Binding-site contacts:
Ligand atom N16 contacts residue ALA58 of chain 1.B at 3.5 Å.
Ligand atom C23 contacts residue GLY37 of chain 1.B at 4.0 Å.
Ligand atom C18 contacts residue ASN162 of chain 1.B at 3.4 Å.
Ligand atom N15 contacts residue LEU112 of chain 1.B at 3.8 Å.
Ligand atom C23 contacts residue VAL44 of chain 1.B at 3.7 Å (hydrophobic).
Ligand atom C1 contacts residue VAL193 of chain 1.B at 3.9 Å (hydrophobic).
Ligand atom C10 contacts residue PHE110 of chain 1.B at 3.5 Å (hydrophobic).
Ligand atom N16 contacts residue GLU111 of chain 1.B at 2.7 Å (salt-bridge).
Ligand atom N16 contacts residue LEU113 of chain 1.B at 3.6 Å (h-bond).
Ligand atom C14 contacts residue ALA58 of chain 1.B at 3.9 Å (hydrophobic).
Ligand atom C14 contacts residue LEU113 of chain 1.B at 4.0 Å (hydrophobic).
Ligand atom O7 contacts residue ASN162 of chain 1.B at 3.9 Å.
Ligand atom C10 contacts residue VAL94 of chain 1.B at 3.6 Å (hydrophobic).
Ligand atom C22 contacts residue GLU38 of chain 1.B at 4.0 Å.
Ligand atom C4 contacts residue ASP194 of chain 1.B at 3.5 Å.
Ligand atom N3 contacts residue LYS60 of chain 1.B at 3.1 Å (salt-bridge).
Ligand atom C12 contacts residue ALA58 of chain 1.B at 3.9 Å (hydrophobic).
Ligand atom C19 contacts residue GLU161 of chain 1.B at 4.0 Å.
Ligand atom N15 contacts residue LEU113 of chain 1.B at 3.0 Å (h-bond).
Ligand atom C4 contacts residue PHE41 of chain 1.B at 3.7 Å (hydrophobic).
Ligand atom C2 contacts residue LYS60 of chain 1.B at 3.8 Å.
Ligand atom C18 contacts residue GLU161 of chain 1.B at 3.6 Å.
Ligand atom N24 contacts residue ASN162 of chain 1.B at 2.9 Å (h-bond).
Ligand atom C19 contacts residue ASN162 of chain 1.B at 3.6 Å.
Ligand atom N15 contacts residue ALA58 of chain 1.B at 3.5 Å.
Ligand atom C17 contacts residue LEU113 of chain 1.B at 4.0 Å (hydrophobic).
Ligand atom C8 contacts residue VAL193 of chain 1.B at 4.0 Å (hydrophobic).
Ligand atom C4 contacts residue LYS60 of chain 1.B at 3.7 Å.
Ligand atom N15 contacts residue GLU111 of chain 1.B at 3.5 Å (salt-bridge).
Ligand atom C17 contacts residue LEU36 of chain 1.B at 3.7 Å (hydrophobic).
Ligand atom C11 contacts residue VAL193 of chain 1.B at 3.8 Å (hydrophobic).
Ligand atom N16 contacts residue LEU112 of chain 1.B at 4.0 Å.
Ligand atom C11 contacts residue PHE110 of chain 1.B at 3.9 Å (hydrophobic).
Ligand atom C12 contacts residue GLU111 of chain 1.B at 3.8 Å.
Ligand atom C6 contacts residue VAL193 of chain 1.B at 3.7 Å (hydrophobic).
Ligand atom C17 contacts residue LEU164 of chain 1.B at 4.0 Å (hydrophobic).
Ligand atom C9 contacts residue LEU164 of chain 1.B at 3.7 Å (hydrophobic).
Ligand atom C14 contacts residue LEU164 of chain 1.B at 3.7 Å (hydrophobic).
Ligand atom C13 contacts residue LEU164 of chain 1.B at 3.5 Å (hydrophobic).
Ligand atom N3 contacts residue ASP194 of chain 1.B at 3.8 Å.

Sequence of chain 1.B:
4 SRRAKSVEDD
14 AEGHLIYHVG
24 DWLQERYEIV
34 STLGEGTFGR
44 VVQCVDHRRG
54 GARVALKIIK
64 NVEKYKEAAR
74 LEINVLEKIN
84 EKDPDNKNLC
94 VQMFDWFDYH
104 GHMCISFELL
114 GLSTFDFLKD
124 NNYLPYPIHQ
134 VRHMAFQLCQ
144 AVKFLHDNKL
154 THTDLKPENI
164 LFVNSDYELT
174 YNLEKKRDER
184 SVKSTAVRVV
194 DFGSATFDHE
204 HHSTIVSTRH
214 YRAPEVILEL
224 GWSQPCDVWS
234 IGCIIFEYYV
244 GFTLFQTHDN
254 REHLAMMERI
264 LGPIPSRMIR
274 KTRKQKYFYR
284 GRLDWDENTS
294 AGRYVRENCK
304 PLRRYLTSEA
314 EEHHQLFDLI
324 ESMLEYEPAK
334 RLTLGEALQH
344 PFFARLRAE

A protein and the small-molecule ligand that binds it are described below.
Small molecule (SMILES): Cc1[nH]nc2ccc(-c3cncc(OC[C@@H](N)CC(C)C)c3)cc12